A protein and the small-molecule ligand that binds it are described below.
Small molecule (SMILES): CC(=O)N[C@H]1[C@H](O[C@H]2[C@H](O)[C@@H](NC(C)=O)CO[C@@H]2CO)O[C@H](CO)[C@@H](O[C@@H]2O[C@H](CO)[C@@H](O)[C@H](O[C@@H]3O[C@H](CO)[C@@H](O)[C@H](O)[C@@H]3O)[C@@H]2O)[C@@H]1O

Binding-site contacts:
Ligand atom O5 contacts residue GLY18 of chain 1.A at 3.6 Å.
Ligand atom C7 contacts residue THR4 of chain 1.A at 3.8 Å.
Ligand atom C3 contacts residue ASN15 of chain 1.A at 3.8 Å.
Ligand atom C8 contacts residue THR4 of chain 1.A at 3.7 Å.
Ligand atom O7 contacts residue ASN15 of chain 1.A at 4.4 Å.
Ligand atom C7 contacts residue ASN15 of chain 1.A at 4.0 Å.
Ligand atom C3 contacts residue VAL20 of chain 1.A at 3.9 Å (hydrophobic).
Ligand atom O7 contacts residue THR4 of chain 1.A at 4.0 Å.
Ligand atom C7 contacts residue GLY18 of chain 1.A at 4.4 Å.
Ligand atom N2 contacts residue ASN15 of chain 1.A at 3.1 Å (h-bond).
Ligand atom O7 contacts residue ARG21 of chain 1.A at 3.2 Å (salt-bridge).
Ligand atom C8 contacts residue GLY18 of chain 1.A at 4.0 Å.
Ligand atom C8 contacts residue ARG21 of chain 1.A at 4.0 Å.
Ligand atom C6 contacts residue GLY18 of chain 1.A at 3.9 Å.
Ligand atom O7 contacts residue GLY18 of chain 1.A at 4.3 Å.
Ligand atom C5 contacts residue GLY18 of chain 1.A at 3.5 Å.
Ligand atom C1 contacts residue ASN15 of chain 1.A at 1.4 Å.
Ligand atom C7 contacts residue VAL20 of chain 1.A at 4.0 Å (hydrophobic).
Ligand atom N2 contacts residue THR4 of chain 1.A at 4.2 Å.
Ligand atom C2 contacts residue ASN15 of chain 1.A at 2.5 Å.
Ligand atom N2 contacts residue VAL20 of chain 1.A at 3.0 Å (h-bond).
Ligand atom C8 contacts residue PHE9 of chain 1.A at 4.1 Å (hydrophobic).
Ligand atom C2 contacts residue VAL20 of chain 1.A at 3.7 Å (hydrophobic).
Ligand atom C8 contacts residue VAL20 of chain 1.A at 3.9 Å (hydrophobic).
Ligand atom O5 contacts residue ASN15 of chain 1.A at 2.2 Å (h-bond).
Ligand atom C1 contacts residue VAL20 of chain 1.A at 3.7 Å (hydrophobic).
Ligand atom C5 contacts residue ARG21 of chain 1.A at 4.4 Å.
Ligand atom C1 contacts residue GLY18 of chain 1.A at 4.1 Å.
Ligand atom C8 contacts residue SER22 of chain 1.A at 4.1 Å.
Ligand atom C3 contacts residue ARG21 of chain 1.A at 4.2 Å.
Ligand atom C7 contacts residue ARG21 of chain 1.A at 4.0 Å.
Ligand atom C5 contacts residue ASN15 of chain 1.A at 3.5 Å.
Ligand atom C4 contacts residue ASN15 of chain 1.A at 4.1 Å.

Sequence of chain 1.A:
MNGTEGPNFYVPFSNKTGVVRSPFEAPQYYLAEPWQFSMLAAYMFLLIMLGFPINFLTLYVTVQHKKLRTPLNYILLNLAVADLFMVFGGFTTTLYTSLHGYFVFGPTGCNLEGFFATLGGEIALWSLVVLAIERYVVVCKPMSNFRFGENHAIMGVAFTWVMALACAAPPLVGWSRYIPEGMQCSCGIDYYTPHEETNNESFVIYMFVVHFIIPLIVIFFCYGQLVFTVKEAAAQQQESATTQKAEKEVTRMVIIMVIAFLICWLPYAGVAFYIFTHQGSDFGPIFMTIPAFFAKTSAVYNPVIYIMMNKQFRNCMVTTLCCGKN